A protein and the small-molecule ligand that binds it are described below.
Small molecule (SMILES): Nc1cncn1[C@@H]1O[C@H](COP(=O)(O)O)[C@@H](O)[C@H]1O

Binding-site contacts:
Ligand atom O7 contacts residue ARG318 of chain 1.A at 2.8 Å (salt-bridge).
Ligand atom O8 contacts residue HIS254 of chain 1.A at 3.5 Å (h-bond).
Ligand atom C2 contacts residue ARG318 of chain 1.A at 3.3 Å.
Ligand atom C5 contacts residue GLU354 of chain 1.A at 3.4 Å.
Ligand atom O6 contacts residue SER274 of chain 1.A at 3.4 Å.
Ligand atom C2 contacts residue ASP315 of chain 1.A at 3.7 Å.
Ligand atom P contacts residue ARG275 of chain 1.A at 3.7 Å.
Ligand atom N6 contacts residue CYS415 of chain 1.A at 3.4 Å.
Ligand atom C4 contacts residue GLU354 of chain 1.A at 3.5 Å.
Ligand atom O8 contacts residue GLY276 of chain 1.A at 2.9 Å (h-bond).
Ligand atom O6 contacts residue ARG318 of chain 1.A at 2.8 Å (salt-bridge).
Ligand atom C4 contacts residue GLY355 of chain 1.A at 3.1 Å.
Ligand atom O5' contacts residue TYR218 of chain 1.A at 3.5 Å (h-bond).
Ligand atom N3 contacts residue ASP315 of chain 1.A at 2.8 Å (salt-bridge).
Ligand atom O6 contacts residue ARG275 of chain 1.A at 2.9 Å (salt-bridge).
Ligand atom P contacts residue ARG318 of chain 1.A at 3.7 Å.
Ligand atom N3 contacts residue GLU354 of chain 1.A at 3.5 Å (salt-bridge).
Ligand atom C2' contacts residue GLU354 of chain 1.A at 3.2 Å.
Ligand atom P contacts residue TYR218 of chain 1.A at 3.5 Å.
Ligand atom C2 contacts residue GLU354 of chain 1.A at 3.3 Å.
Ligand atom O3' contacts residue MET189 of chain 1.A at 3.2 Å (h-bond).
Ligand atom O3' contacts residue ASN160 of chain 1.A at 3.0 Å (h-bond).
Ligand atom O8 contacts residue TYR218 of chain 1.A at 2.5 Å (h-bond).
Ligand atom O3' contacts residue LEU191 of chain 1.A at 3.6 Å.
Ligand atom C4 contacts residue ASP315 of chain 1.A at 3.7 Å.
Ligand atom P contacts residue SER274 of chain 1.A at 3.4 Å.
Ligand atom O8 contacts residue ARG275 of chain 1.A at 3.6 Å.
Ligand atom O2' contacts residue GLU354 of chain 1.A at 2.8 Å (salt-bridge).
Ligand atom N3 contacts residue ARG318 of chain 1.A at 3.7 Å.
Ligand atom O2' contacts residue THR252 of chain 1.A at 3.7 Å.
Ligand atom O2' contacts residue TYR381 of chain 1.A at 3.5 Å.
Ligand atom N1 contacts residue GLU354 of chain 1.A at 3.2 Å (salt-bridge).
Ligand atom N3 contacts residue GLY355 of chain 1.A at 3.3 Å (h-bond).
Ligand atom C4 contacts residue TYR381 of chain 1.A at 3.3 Å (hydrophobic).
Ligand atom N6 contacts residue TYR381 of chain 1.A at 3.4 Å.
Ligand atom O2' contacts residue MET189 of chain 1.A at 3.3 Å (h-bond).
Ligand atom C5' contacts residue SAH1 of chain 1.D at 3.5 Å.
Ligand atom O7 contacts residue HIS254 of chain 1.A at 2.9 Å (h-bond).
Ligand atom O7 contacts residue SER274 of chain 1.A at 2.7 Å (h-bond).
Ligand atom C5' contacts residue TYR218 of chain 1.A at 3.2 Å (hydrophobic).

Sequence of chain 1.A:
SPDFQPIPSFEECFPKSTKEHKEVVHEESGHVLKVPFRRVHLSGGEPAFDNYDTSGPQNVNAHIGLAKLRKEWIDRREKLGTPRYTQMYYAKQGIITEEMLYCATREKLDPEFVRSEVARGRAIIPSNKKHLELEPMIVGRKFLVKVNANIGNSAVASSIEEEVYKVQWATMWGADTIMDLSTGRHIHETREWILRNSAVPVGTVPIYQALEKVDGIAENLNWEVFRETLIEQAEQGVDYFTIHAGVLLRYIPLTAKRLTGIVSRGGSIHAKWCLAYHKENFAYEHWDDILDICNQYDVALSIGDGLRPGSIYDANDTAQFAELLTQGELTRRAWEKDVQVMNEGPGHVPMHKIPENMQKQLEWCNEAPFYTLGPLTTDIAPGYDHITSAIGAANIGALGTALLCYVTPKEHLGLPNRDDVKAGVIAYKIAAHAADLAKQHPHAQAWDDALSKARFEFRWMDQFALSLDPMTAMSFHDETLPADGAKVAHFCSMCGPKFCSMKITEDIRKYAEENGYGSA